Sequence of chain 1.A:
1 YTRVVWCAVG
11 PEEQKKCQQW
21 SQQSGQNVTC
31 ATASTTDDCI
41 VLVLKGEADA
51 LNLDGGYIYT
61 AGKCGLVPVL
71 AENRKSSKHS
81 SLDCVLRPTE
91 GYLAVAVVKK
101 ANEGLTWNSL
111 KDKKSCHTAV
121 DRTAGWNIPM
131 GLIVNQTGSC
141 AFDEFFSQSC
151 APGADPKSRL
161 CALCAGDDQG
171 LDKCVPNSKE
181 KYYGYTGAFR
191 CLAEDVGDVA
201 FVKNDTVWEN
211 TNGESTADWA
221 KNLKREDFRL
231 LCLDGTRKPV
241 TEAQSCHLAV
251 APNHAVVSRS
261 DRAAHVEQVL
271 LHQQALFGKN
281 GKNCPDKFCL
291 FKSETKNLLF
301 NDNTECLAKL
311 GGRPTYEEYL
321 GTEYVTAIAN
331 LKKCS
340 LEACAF

Binding-site contacts:
Ligand atom CL contacts residue THR89 of chain 1.A at 3.1 Å.
Ligand atom C14 contacts residue GLU90 of chain 1.A at 3.9 Å.
Ligand atom C15 contacts residue GLU90 of chain 1.A at 3.9 Å.
Ligand atom C14 contacts residue THR89 of chain 1.A at 3.0 Å.
Ligand atom CL contacts residue PRO88 of chain 1.A at 2.9 Å.
Ligand atom C17 contacts residue GLY321 of chain 1.A at 4.3 Å.
Ligand atom O2 contacts residue THR322 of chain 1.A at 2.5 Å (h-bond).
Ligand atom C15 contacts residue THR89 of chain 1.A at 4.2 Å.
Ligand atom O2 contacts residue GLU323 of chain 1.A at 4.5 Å.
Ligand atom C13 contacts residue THR89 of chain 1.A at 3.5 Å.
Ligand atom O2 contacts residue GLY321 of chain 1.A at 2.8 Å.
Ligand atom C18 contacts residue GLY321 of chain 1.A at 3.9 Å.
Ligand atom O3 contacts residue THR322 of chain 1.A at 2.6 Å (h-bond).
Ligand atom C18 contacts residue THR322 of chain 1.A at 3.2 Å.

The protein below binds the small molecule below.
Small molecule (SMILES): COc1ccc2c(c1)c(CC(=O)O)c(C)n2C(=O)c1ccc(Cl)cc1